Sequence of chain 1.U:
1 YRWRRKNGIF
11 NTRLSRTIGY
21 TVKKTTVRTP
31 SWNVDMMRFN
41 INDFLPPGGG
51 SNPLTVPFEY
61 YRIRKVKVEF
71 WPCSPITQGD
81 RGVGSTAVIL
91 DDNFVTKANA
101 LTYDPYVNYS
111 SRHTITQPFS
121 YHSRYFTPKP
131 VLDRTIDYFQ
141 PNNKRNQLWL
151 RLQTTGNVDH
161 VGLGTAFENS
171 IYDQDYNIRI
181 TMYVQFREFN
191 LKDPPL

Binding-site contacts:
Ligand atom C4 contacts residue TYR125 of chain 1.V at 4.0 Å (hydrophobic).
Ligand atom O6 contacts residue LYS67 of chain 1.V at 4.1 Å.
Ligand atom N9 contacts residue TYR125 of chain 1.V at 4.0 Å.
Ligand atom OP1 contacts residue LYS6 of chain 1.QA at 3.8 Å.
Ligand atom O6 contacts residue SER123 of chain 1.V at 3.9 Å.
Ligand atom OP2 contacts residue ARG112 of chain 1.U at 2.5 Å (salt-bridge).
Ligand atom OP1 contacts residue ARG13 of chain 1.V at 3.9 Å.
Ligand atom OP2 contacts residue TYR121 of chain 1.V at 3.1 Å.
Ligand atom C8 contacts residue LYS67 of chain 1.V at 3.3 Å.
Ligand atom P contacts residue ARG112 of chain 1.U at 3.9 Å.
Ligand atom C2' contacts residue LYS67 of chain 1.V at 3.7 Å.
Ligand atom C8 contacts residue TYR183 of chain 1.V at 3.7 Å (hydrophobic).
Ligand atom N1 contacts residue TYR125 of chain 1.V at 4.0 Å.
Ligand atom C3' contacts residue ARG13 of chain 1.V at 4.1 Å.
Ligand atom OP2 contacts residue THR114 of chain 1.U at 2.3 Å (h-bond).
Ligand atom C5 contacts residue TYR125 of chain 1.V at 4.0 Å (hydrophobic).
Ligand atom C6 contacts residue TYR125 of chain 1.V at 4.0 Å (hydrophobic).
Ligand atom OP1 contacts residue TRP71 of chain 1.V at 3.4 Å.
Ligand atom C2' contacts residue TYR125 of chain 1.V at 3.8 Å (hydrophobic).
Ligand atom N7 contacts residue LYS67 of chain 1.V at 3.0 Å (salt-bridge).
Ligand atom OP2 contacts residue ARG13 of chain 1.V at 2.2 Å (salt-bridge).
Ligand atom O3' contacts residue THR114 of chain 1.U at 3.6 Å.
Ligand atom O5' contacts residue TYR183 of chain 1.V at 4.0 Å.
Ligand atom N2 contacts residue TYR125 of chain 1.V at 3.8 Å.
Ligand atom C3' contacts residue TYR183 of chain 1.V at 3.7 Å (hydrophobic).
Ligand atom OP1 contacts residue THR114 of chain 1.U at 3.4 Å (h-bond).
Ligand atom O5' contacts residue ARG112 of chain 1.U at 4.2 Å.
Ligand atom P contacts residue ARG13 of chain 1.V at 3.4 Å.
Ligand atom C5 contacts residue LYS67 of chain 1.V at 4.0 Å.
Ligand atom C6 contacts residue LYS67 of chain 1.V at 3.8 Å.
Ligand atom C5' contacts residue TRP71 of chain 1.V at 3.7 Å (hydrophobic).
Ligand atom O3' contacts residue ASN11 of chain 1.V at 3.5 Å (h-bond).
Ligand atom C4' contacts residue ASN11 of chain 1.V at 4.2 Å.
Ligand atom C2' contacts residue TYR183 of chain 1.V at 3.9 Å (hydrophobic).
Ligand atom N3 contacts residue TYR125 of chain 1.V at 3.8 Å.
Ligand atom OP2 contacts residue TYR183 of chain 1.V at 3.2 Å.
Ligand atom C2 contacts residue TYR125 of chain 1.V at 3.7 Å (hydrophobic).
Ligand atom O3' contacts residue ARG13 of chain 1.V at 4.0 Å.
Ligand atom O6 contacts residue TYR125 of chain 1.V at 4.2 Å.
Ligand atom P contacts residue THR114 of chain 1.U at 3.1 Å.

Sequence of chain 1.V:
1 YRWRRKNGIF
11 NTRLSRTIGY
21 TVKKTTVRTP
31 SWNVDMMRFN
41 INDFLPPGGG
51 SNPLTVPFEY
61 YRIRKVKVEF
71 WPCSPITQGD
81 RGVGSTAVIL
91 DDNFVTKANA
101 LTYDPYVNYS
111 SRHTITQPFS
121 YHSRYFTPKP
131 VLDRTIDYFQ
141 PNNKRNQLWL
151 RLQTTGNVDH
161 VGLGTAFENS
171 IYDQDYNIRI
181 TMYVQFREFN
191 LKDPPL

Sequence of chain 1.QA:
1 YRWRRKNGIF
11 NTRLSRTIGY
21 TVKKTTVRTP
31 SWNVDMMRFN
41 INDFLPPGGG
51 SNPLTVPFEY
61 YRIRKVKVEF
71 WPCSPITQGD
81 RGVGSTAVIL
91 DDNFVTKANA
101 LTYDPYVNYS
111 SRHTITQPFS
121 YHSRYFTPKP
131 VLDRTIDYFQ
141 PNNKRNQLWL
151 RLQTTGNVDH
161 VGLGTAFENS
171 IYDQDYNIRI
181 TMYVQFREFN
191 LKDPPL

A small-molecule ligand and the protein it binds are described below.
Small molecule (SMILES): Nc1ccn([C@H]2C[C@H](O[P](=O)(O)OC[C@H]3O[C@@H](n4ccc(N)nc4=O)C[C@@H]3O[P](=O)(O)OC[C@H]3O[C@@H](n4cnc5c(=O)[nH]c(N)nc54)C[C@@H]3O[P](=O)(O)OC[C@H]3O[C@@H](n4cnc5c(=O)[nH]c(N)nc54)C[C@@H]3O)[C@@H](COP(=O)=O)O2)c(=O)n1